Binding-site contacts:
Ligand atom O2 contacts residue SER2 of chain 1.D at 3.9 Å.
Ligand atom C2 contacts residue SER1 of chain 1.D at 2.4 Å.
Ligand atom O6 contacts residue GLU23 of chain 1.A at 3.6 Å (salt-bridge).
Ligand atom O6 contacts residue SER1 of chain 1.D at 4.3 Å.
Ligand atom C3 contacts residue SER1 of chain 1.D at 3.6 Å.
Ligand atom C3 contacts residue PRO6 of chain 1.A at 3.7 Å (hydrophobic).
Ligand atom C6 contacts residue GLN45 of chain 1.A at 4.2 Å.
Ligand atom C1 contacts residue SER2 of chain 1.D at 4.3 Å.
Ligand atom C5 contacts residue GLN45 of chain 1.A at 3.6 Å.
Ligand atom C5 contacts residue PHE25 of chain 1.A at 3.6 Å (hydrophobic).
Ligand atom C1 contacts residue SER1 of chain 1.D at 1.4 Å.
Ligand atom O6 contacts residue VAL39 of chain 1.A at 4.2 Å.
Ligand atom C4 contacts residue GLN45 of chain 1.A at 3.6 Å.
Ligand atom O2 contacts residue SER1 of chain 1.D at 2.5 Å (h-bond).
Ligand atom O6 contacts residue PHE25 of chain 1.A at 4.2 Å.
Ligand atom C5 contacts residue SER1 of chain 1.D at 3.6 Å.
Ligand atom C4 contacts residue SER1 of chain 1.D at 4.2 Å.
Ligand atom O5 contacts residue PHE25 of chain 1.A at 3.5 Å.
Ligand atom C6 contacts residue SER1 of chain 1.D at 4.3 Å.
Ligand atom O5 contacts residue SER1 of chain 1.D at 2.3 Å (h-bond).
Ligand atom O3 contacts residue PRO6 of chain 1.A at 3.4 Å.

Sequence of chain 1.D:
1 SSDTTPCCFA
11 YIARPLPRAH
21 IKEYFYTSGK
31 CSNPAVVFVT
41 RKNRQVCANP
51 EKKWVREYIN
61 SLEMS

Sequence of chain 1.A:
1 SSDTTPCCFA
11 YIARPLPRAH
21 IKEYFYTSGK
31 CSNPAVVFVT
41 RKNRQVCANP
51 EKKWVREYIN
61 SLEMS

A small-molecule ligand and the protein it binds are described below.
Small molecule (SMILES): OC[C@H]1O[C@H](O)[C@H](O)[C@@H](O)[C@H]1O